Sequence of chain 36.Q:
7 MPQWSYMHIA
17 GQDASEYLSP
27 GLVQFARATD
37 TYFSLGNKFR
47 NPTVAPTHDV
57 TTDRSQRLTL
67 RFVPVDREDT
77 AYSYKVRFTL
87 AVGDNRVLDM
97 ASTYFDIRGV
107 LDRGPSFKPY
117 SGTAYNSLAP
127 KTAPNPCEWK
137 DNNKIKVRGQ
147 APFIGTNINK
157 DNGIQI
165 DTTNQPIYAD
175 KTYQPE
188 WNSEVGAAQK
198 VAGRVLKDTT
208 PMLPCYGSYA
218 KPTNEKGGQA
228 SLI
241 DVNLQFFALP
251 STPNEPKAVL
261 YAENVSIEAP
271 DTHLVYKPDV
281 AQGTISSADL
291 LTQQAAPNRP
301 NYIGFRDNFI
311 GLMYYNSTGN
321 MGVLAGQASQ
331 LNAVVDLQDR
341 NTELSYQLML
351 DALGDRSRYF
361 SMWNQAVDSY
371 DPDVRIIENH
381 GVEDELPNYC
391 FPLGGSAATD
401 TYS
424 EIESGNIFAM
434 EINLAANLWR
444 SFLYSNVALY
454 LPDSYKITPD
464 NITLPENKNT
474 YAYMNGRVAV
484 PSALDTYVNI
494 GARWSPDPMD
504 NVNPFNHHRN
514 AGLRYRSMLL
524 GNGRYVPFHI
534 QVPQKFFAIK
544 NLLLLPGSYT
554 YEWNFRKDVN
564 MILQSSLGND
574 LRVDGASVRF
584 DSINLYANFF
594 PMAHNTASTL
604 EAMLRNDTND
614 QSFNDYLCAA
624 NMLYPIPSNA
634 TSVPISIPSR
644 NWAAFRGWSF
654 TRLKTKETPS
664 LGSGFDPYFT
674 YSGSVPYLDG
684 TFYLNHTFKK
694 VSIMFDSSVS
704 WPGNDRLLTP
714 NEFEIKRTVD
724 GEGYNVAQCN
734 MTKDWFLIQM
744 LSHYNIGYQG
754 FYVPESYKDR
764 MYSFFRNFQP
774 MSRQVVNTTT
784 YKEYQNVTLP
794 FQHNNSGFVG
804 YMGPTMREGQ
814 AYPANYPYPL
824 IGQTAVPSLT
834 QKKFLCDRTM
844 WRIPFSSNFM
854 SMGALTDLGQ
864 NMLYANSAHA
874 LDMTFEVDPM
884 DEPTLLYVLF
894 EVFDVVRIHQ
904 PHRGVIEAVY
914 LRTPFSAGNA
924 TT

Sequence of chain 36.S:
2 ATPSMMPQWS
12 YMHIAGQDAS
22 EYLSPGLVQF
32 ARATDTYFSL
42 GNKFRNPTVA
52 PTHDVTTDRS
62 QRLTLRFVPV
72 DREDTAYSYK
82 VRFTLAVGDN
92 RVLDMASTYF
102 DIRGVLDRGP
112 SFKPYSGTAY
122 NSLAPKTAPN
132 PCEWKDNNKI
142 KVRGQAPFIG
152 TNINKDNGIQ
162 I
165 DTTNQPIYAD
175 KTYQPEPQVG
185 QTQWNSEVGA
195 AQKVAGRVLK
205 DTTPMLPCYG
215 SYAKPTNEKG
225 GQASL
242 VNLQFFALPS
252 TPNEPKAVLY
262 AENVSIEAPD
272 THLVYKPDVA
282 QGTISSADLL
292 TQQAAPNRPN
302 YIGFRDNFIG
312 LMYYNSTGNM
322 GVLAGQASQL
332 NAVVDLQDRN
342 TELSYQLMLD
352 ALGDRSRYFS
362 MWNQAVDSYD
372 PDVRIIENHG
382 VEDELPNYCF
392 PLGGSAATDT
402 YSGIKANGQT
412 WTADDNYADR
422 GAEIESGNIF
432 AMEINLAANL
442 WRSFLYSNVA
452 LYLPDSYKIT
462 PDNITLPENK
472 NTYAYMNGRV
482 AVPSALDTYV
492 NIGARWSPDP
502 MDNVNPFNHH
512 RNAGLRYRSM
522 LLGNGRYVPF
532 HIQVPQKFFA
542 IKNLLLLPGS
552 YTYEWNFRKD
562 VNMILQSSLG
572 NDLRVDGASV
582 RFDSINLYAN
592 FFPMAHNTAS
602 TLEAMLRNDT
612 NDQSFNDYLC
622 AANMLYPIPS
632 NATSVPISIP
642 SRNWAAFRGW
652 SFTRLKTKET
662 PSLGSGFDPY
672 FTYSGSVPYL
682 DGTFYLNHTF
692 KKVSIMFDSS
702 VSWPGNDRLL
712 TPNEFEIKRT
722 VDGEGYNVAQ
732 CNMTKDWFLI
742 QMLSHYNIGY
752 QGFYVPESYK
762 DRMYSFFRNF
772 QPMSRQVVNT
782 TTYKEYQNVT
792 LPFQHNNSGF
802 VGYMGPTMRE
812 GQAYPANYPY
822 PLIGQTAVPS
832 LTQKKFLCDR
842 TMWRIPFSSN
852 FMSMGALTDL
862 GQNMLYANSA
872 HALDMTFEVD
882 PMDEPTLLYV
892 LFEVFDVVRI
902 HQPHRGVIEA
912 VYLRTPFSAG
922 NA

Binding-site contacts:
Ligand atom O contacts residue ARG649 of chain 36.Q at 3.9 Å.
Ligand atom CB contacts residue ARG649 of chain 36.Q at 4.1 Å.
Ligand atom N contacts residue ARG649 of chain 36.Q at 4.1 Å.
Ligand atom O contacts residue TYR619 of chain 36.Q at 2.6 Å.
Ligand atom CD2 contacts residue GLU894 of chain 36.Q at 3.7 Å.
Ligand atom CA contacts residue TYR619 of chain 36.Q at 3.9 Å (hydrophobic).
Ligand atom CD contacts residue PHE896 of chain 36.Q at 4.1 Å (hydrophobic).
Ligand atom CE1 contacts residue LEU620 of chain 36.Q at 3.5 Å (hydrophobic).
Ligand atom CB contacts residue TYR619 of chain 36.Q at 3.8 Å (hydrophobic).
Ligand atom C contacts residue ARG845 of chain 36.Q at 3.6 Å.
Ligand atom N contacts residue TYR619 of chain 36.Q at 3.5 Å (h-bond).
Ligand atom N contacts residue TYR619 of chain 36.Q at 3.6 Å.
Ligand atom CD2 contacts residue ARG845 of chain 36.Q at 3.5 Å.
Ligand atom CA contacts residue TYR619 of chain 36.Q at 3.8 Å (hydrophobic).
Ligand atom CD contacts residue ASP897 of chain 36.Q at 3.5 Å.
Ligand atom CA contacts residue CYS621 of chain 36.Q at 3.7 Å (hydrophobic).
Ligand atom CG contacts residue GLU894 of chain 36.Q at 3.9 Å.
Ligand atom N contacts residue CYS621 of chain 36.Q at 2.8 Å (h-bond).
Ligand atom CD contacts residue CYS621 of chain 36.Q at 3.6 Å (hydrophobic).
Ligand atom CE1 contacts residue LEU348 of chain 36.Q at 3.9 Å (hydrophobic).
Ligand atom CG contacts residue PHE896 of chain 36.Q at 3.0 Å (hydrophobic).
Ligand atom N contacts residue ASN617 of chain 36.Q at 3.6 Å.
Ligand atom CD contacts residue ARG46 of chain 36.S at 4.1 Å.
Ligand atom CA contacts residue ARG649 of chain 36.Q at 3.4 Å.
Ligand atom CG contacts residue TYR619 of chain 36.Q at 3.8 Å (hydrophobic).
Ligand atom CB contacts residue PHE896 of chain 36.Q at 3.3 Å (hydrophobic).
Ligand atom ND1 contacts residue LEU620 of chain 36.Q at 3.0 Å.
Ligand atom CG contacts residue ARG46 of chain 36.S at 3.9 Å.
Ligand atom CG contacts residue ASN617 of chain 36.Q at 4.1 Å.
Ligand atom O contacts residue ARG845 of chain 36.Q at 3.8 Å.
Ligand atom CB contacts residue GLU894 of chain 36.Q at 3.5 Å.
Ligand atom CB contacts residue ARG649 of chain 36.Q at 3.6 Å.
Ligand atom CB contacts residue TYR619 of chain 36.Q at 3.0 Å (hydrophobic).
Ligand atom C contacts residue TYR619 of chain 36.Q at 3.1 Å (hydrophobic).
Ligand atom N contacts residue ASP618 of chain 36.Q at 3.9 Å.
Ligand atom O contacts residue ALA857 of chain 36.Q at 4.0 Å.
Ligand atom NE2 contacts residue GLU894 of chain 36.Q at 4.1 Å.
Ligand atom CB contacts residue ALA857 of chain 36.Q at 3.9 Å (hydrophobic).
Ligand atom CD contacts residue ASN617 of chain 36.Q at 3.2 Å.
Ligand atom CE1 contacts residue MET843 of chain 36.Q at 3.6 Å (hydrophobic).

A small-molecule ligand and the protein it binds are described below.
Small molecule (SMILES): NC(N)=NCCC[C@H](NC(=O)[C@@H]1CCCN1)C(=O)N[C@H](C=O)Cc1cnc[nH]1